Binding-site contacts:
Ligand atom O5 contacts residue ASN9 of chain 1.D at 2.4 Å (h-bond).
Ligand atom C5 contacts residue ASN9 of chain 1.D at 3.6 Å.
Ligand atom O7 contacts residue ASN9 of chain 1.D at 3.5 Å (h-bond).
Ligand atom C3 contacts residue ASN9 of chain 1.D at 3.9 Å.
Ligand atom N2 contacts residue ASN9 of chain 1.D at 2.7 Å (h-bond).
Ligand atom C1 contacts residue ASN9 of chain 1.D at 1.4 Å.
Ligand atom C7 contacts residue ASN9 of chain 1.D at 3.0 Å.
Ligand atom C2 contacts residue ASN9 of chain 1.D at 2.7 Å.
Ligand atom C4 contacts residue ASN9 of chain 1.D at 4.3 Å.
Ligand atom C8 contacts residue ASN9 of chain 1.D at 3.6 Å.

Sequence of chain 1.D:
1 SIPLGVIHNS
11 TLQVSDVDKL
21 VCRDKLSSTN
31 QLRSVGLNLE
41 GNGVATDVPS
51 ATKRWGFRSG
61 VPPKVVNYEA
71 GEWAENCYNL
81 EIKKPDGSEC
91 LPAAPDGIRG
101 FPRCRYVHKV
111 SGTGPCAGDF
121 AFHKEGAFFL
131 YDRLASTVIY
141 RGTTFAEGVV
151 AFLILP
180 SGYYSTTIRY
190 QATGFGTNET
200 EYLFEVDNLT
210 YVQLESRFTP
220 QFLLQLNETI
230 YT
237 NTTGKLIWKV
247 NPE

This protein binds this small molecule.
Small molecule (SMILES): CC(=O)N[C@@H]1[C@@H](O)[C@H](O)[C@@H](CO)O[C@H]1O